Sequence of chain 48.B:
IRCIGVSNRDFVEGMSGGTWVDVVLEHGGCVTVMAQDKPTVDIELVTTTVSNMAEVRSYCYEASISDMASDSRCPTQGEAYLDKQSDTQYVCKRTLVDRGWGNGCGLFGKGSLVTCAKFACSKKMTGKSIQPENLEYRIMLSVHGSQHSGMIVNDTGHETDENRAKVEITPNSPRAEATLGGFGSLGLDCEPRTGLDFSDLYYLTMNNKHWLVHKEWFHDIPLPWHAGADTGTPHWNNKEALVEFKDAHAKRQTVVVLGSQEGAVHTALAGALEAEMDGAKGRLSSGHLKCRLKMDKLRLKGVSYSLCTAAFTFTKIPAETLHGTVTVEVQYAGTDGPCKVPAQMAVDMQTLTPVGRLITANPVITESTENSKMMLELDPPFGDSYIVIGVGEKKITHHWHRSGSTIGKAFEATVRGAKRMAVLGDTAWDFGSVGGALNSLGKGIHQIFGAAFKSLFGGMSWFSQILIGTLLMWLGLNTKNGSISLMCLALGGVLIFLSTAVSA

Binding-site contacts:
Ligand atom O7 contacts residue ASN154 of chain 48.B at 4.3 Å.
Ligand atom C4 contacts residue MET151 of chain 48.B at 3.5 Å (hydrophobic).
Ligand atom C1 contacts residue MET151 of chain 48.B at 4.2 Å (hydrophobic).
Ligand atom O3 contacts residue MET151 of chain 48.B at 4.2 Å.
Ligand atom O4 contacts residue MET151 of chain 48.B at 4.4 Å.
Ligand atom C2 contacts residue ASN154 of chain 48.B at 2.5 Å.
Ligand atom C3 contacts residue ASN154 of chain 48.B at 3.9 Å.
Ligand atom O5 contacts residue ASN154 of chain 48.B at 2.4 Å (h-bond).
Ligand atom C7 contacts residue ASN154 of chain 48.B at 3.4 Å.
Ligand atom N2 contacts residue ASN154 of chain 48.B at 2.9 Å.
Ligand atom C8 contacts residue ASN154 of chain 48.B at 3.0 Å.
Ligand atom C2 contacts residue MET151 of chain 48.B at 4.0 Å (hydrophobic).
Ligand atom C4 contacts residue ASN154 of chain 48.B at 4.2 Å.
Ligand atom C5 contacts residue ASN154 of chain 48.B at 3.7 Å.
Ligand atom C1 contacts residue ASN154 of chain 48.B at 1.4 Å.
Ligand atom C5 contacts residue MET151 of chain 48.B at 4.1 Å (hydrophobic).
Ligand atom O5 contacts residue MET151 of chain 48.B at 3.7 Å.
Ligand atom C3 contacts residue MET151 of chain 48.B at 4.1 Å (hydrophobic).

A small-molecule ligand and the protein it binds are described below.
Small molecule (SMILES): CC(=O)N[C@@H]1[C@@H](O)[C@H](O)[C@@H](CO)O[C@H]1O